Sequence of chain 1.A:
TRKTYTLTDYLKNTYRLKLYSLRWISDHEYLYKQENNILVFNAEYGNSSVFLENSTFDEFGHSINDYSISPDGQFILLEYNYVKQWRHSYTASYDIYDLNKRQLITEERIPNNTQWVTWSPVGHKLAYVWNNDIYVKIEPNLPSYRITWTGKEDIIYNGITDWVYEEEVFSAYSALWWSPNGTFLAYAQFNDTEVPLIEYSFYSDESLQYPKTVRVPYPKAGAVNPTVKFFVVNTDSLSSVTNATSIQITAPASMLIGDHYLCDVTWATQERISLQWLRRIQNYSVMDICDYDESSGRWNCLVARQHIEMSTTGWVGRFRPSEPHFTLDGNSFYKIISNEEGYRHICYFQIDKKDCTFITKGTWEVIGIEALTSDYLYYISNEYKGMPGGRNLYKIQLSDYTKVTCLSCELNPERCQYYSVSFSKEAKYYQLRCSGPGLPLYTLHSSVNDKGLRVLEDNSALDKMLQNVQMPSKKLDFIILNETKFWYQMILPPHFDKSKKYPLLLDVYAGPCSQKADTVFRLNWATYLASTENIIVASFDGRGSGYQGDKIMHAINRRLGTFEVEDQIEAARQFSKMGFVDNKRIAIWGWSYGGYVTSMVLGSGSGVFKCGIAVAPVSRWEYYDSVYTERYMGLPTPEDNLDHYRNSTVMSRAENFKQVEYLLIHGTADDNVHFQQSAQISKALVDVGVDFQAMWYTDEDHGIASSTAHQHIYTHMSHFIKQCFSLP

Binding-site contacts:
Ligand atom O7 contacts residue ASN234 of chain 1.A at 3.8 Å.
Ligand atom C6 contacts residue GLN270 of chain 1.A at 4.1 Å.
Ligand atom C6 contacts residue THR183 of chain 1.A at 4.3 Å.
Ligand atom O7 contacts residue ASN181 of chain 1.A at 3.4 Å (h-bond).
Ligand atom C2 contacts residue THR183 of chain 1.A at 3.8 Å.
Ligand atom N2 contacts residue GLU294 of chain 1.A at 4.5 Å.
Ligand atom C3 contacts residue THR183 of chain 1.A at 3.9 Å.
Ligand atom C3 contacts residue GLU294 of chain 1.A at 3.6 Å.
Ligand atom C8 contacts residue TYR292 of chain 1.A at 3.6 Å (hydrophobic).
Ligand atom O5 contacts residue THR183 of chain 1.A at 3.4 Å (h-bond).
Ligand atom C8 contacts residue ASN234 of chain 1.A at 4.2 Å.
Ligand atom C8 contacts residue ASN181 of chain 1.A at 4.4 Å.
Ligand atom C1 contacts residue THR183 of chain 1.A at 3.0 Å.
Ligand atom N2 contacts residue ASN181 of chain 1.A at 3.0 Å (h-bond).
Ligand atom C7 contacts residue ASN234 of chain 1.A at 4.5 Å.
Ligand atom C3 contacts residue ASN181 of chain 1.A at 3.9 Å.
Ligand atom C1 contacts residue ASN181 of chain 1.A at 1.4 Å.
Ligand atom C8 contacts residue PHE184 of chain 1.A at 3.5 Å (hydrophobic).
Ligand atom C4 contacts residue GLU294 of chain 1.A at 4.4 Å.
Ligand atom O5 contacts residue GLN270 of chain 1.A at 3.7 Å.
Ligand atom N2 contacts residue GLU271 of chain 1.A at 4.5 Å.
Ligand atom C4 contacts residue THR183 of chain 1.A at 4.1 Å.
Ligand atom C2 contacts residue ASN181 of chain 1.A at 2.5 Å.
Ligand atom O4 contacts residue THR183 of chain 1.A at 4.5 Å.
Ligand atom O4 contacts residue GLU294 of chain 1.A at 3.9 Å.
Ligand atom O5 contacts residue ASN181 of chain 1.A at 2.4 Å (h-bond).
Ligand atom C1 contacts residue GLN270 of chain 1.A at 4.2 Å.
Ligand atom O3 contacts residue GLU294 of chain 1.A at 3.0 Å (salt-bridge).
Ligand atom C7 contacts residue ASN181 of chain 1.A at 3.3 Å.
Ligand atom C4 contacts residue ASN181 of chain 1.A at 4.3 Å.
Ligand atom C5 contacts residue THR183 of chain 1.A at 3.2 Å.
Ligand atom C5 contacts residue ASN181 of chain 1.A at 3.7 Å.
Ligand atom C8 contacts residue THR183 of chain 1.A at 4.5 Å.
Ligand atom O6 contacts residue GLU271 of chain 1.A at 2.6 Å (salt-bridge).
Ligand atom N2 contacts residue THR183 of chain 1.A at 3.9 Å.
Ligand atom C6 contacts residue GLU271 of chain 1.A at 3.4 Å.
Ligand atom O7 contacts residue THR183 of chain 1.A at 4.3 Å.
Ligand atom O6 contacts residue GLN270 of chain 1.A at 3.8 Å.

This small molecule binds to this protein.
Small molecule (SMILES): CC(=O)N[C@H]1[C@H](O[C@H]2[C@H](O)[C@@H](NC(C)=O)CO[C@@H]2CO)O[C@H](CO)[C@@H](O)[C@@H]1O